Binding-site contacts:
Ligand atom C7 contacts residue ASN255 of chain 1.C at 3.6 Å.
Ligand atom N2 contacts residue ASN255 of chain 1.C at 3.6 Å.
Ligand atom C1 contacts residue ASN255 of chain 1.C at 1.4 Å.
Ligand atom C2 contacts residue ASN255 of chain 1.C at 2.6 Å.
Ligand atom O7 contacts residue ASN255 of chain 1.C at 3.0 Å (h-bond).
Ligand atom C3 contacts residue SER257 of chain 1.C at 4.2 Å.
Ligand atom O6 contacts residue TYR245 of chain 1.C at 4.3 Å.
Ligand atom C7 contacts residue PHE258 of chain 1.C at 4.2 Å (hydrophobic).
Ligand atom O3 contacts residue SER257 of chain 1.C at 3.7 Å.
Ligand atom C8 contacts residue PHE258 of chain 1.C at 4.3 Å (hydrophobic).
Ligand atom C2 contacts residue SER257 of chain 1.C at 3.9 Å.
Ligand atom N2 contacts residue SER257 of chain 1.C at 4.4 Å.
Ligand atom O6 contacts residue ASN255 of chain 1.C at 4.5 Å.
Ligand atom C3 contacts residue ASN255 of chain 1.C at 3.6 Å.
Ligand atom O5 contacts residue ASN255 of chain 1.C at 2.4 Å (h-bond).
Ligand atom C7 contacts residue SER257 of chain 1.C at 4.2 Å.
Ligand atom C4 contacts residue ASN255 of chain 1.C at 4.3 Å.
Ligand atom O3 contacts residue ASN255 of chain 1.C at 3.6 Å (h-bond).
Ligand atom O7 contacts residue PHE258 of chain 1.C at 2.9 Å (h-bond).
Ligand atom C5 contacts residue ASN255 of chain 1.C at 3.7 Å.
Ligand atom O7 contacts residue SER257 of chain 1.C at 3.3 Å.

Sequence of chain 1.C:
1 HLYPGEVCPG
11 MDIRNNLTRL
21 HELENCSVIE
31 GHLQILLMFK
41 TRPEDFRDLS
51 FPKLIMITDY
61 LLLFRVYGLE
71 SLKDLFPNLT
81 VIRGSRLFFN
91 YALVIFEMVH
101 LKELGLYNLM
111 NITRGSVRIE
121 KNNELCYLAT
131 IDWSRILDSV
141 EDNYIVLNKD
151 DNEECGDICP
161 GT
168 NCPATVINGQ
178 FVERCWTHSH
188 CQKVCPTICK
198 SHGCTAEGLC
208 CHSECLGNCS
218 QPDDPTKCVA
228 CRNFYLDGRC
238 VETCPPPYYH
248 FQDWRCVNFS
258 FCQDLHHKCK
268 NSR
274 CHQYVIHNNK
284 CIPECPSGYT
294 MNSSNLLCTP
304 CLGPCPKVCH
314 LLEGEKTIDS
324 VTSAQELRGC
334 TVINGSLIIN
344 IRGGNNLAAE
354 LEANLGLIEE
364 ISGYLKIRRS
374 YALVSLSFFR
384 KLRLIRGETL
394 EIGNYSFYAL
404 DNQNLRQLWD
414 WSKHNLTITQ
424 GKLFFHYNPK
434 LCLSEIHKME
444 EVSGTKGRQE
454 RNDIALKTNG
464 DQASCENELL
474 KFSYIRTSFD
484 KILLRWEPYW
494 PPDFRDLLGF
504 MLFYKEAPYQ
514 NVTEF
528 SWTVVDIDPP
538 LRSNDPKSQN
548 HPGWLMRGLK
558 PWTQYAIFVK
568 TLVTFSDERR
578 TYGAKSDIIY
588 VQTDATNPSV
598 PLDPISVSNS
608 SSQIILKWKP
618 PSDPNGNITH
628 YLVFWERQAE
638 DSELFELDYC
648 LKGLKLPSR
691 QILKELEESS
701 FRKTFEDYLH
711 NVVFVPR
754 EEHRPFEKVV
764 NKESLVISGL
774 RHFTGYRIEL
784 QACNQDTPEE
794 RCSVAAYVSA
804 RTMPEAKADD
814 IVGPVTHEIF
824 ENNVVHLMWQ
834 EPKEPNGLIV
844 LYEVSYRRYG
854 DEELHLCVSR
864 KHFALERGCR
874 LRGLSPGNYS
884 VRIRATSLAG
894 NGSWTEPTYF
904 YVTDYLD

This protein binds this small molecule.
Small molecule (SMILES): CC(=O)N[C@@H]1[C@@H](O)[C@H](O)[C@@H](CO)O[C@H]1O